The protein below binds the small molecule below.
Small molecule (SMILES): CC(C)C[C@H](N)C(=O)O

Binding-site contacts:
Ligand atom N contacts residue SER141 of chain 12.A at 3.0 Å (h-bond).
Ligand atom CA contacts residue SER141 of chain 12.A at 2.4 Å.
Ligand atom CG contacts residue GLU137 of chain 12.A at 3.9 Å.
Ligand atom C contacts residue HIS33 of chain 12.A at 3.7 Å.
Ligand atom CG contacts residue SER141 of chain 12.A at 3.6 Å.
Ligand atom CA contacts residue GOL1 of chain 12.O at 3.6 Å.
Ligand atom OXT contacts residue GOL1 of chain 12.O at 4.2 Å.
Ligand atom C contacts residue SER141 of chain 12.A at 1.6 Å.
Ligand atom CD2 contacts residue GLY157 of chain 12.A at 3.3 Å.
Ligand atom O contacts residue ASP140 of chain 12.A at 3.8 Å.
Ligand atom CD2 contacts residue TYR1 of chain 12.I at 1.7 Å (hydrophobic).
Ligand atom CD2 contacts residue SER141 of chain 12.A at 3.0 Å.
Ligand atom O contacts residue GLY139 of chain 12.A at 2.8 Å (h-bond).
Ligand atom CD2 contacts residue THR155 of chain 12.A at 3.4 Å.
Ligand atom CD2 contacts residue GOL1 of chain 12.O at 4.0 Å.
Ligand atom CB contacts residue SER141 of chain 12.A at 3.1 Å.
Ligand atom CA contacts residue PRO138 of chain 12.A at 3.8 Å (hydrophobic).
Ligand atom CA contacts residue TYR1 of chain 12.I at 0.1 Å (hydrophobic).
Ligand atom CB contacts residue GLU137 of chain 12.A at 3.4 Å.
Ligand atom OXT contacts residue HIS33 of chain 12.A at 2.7 Å (h-bond).
Ligand atom CD1 contacts residue ALA136 of chain 12.A at 4.1 Å (hydrophobic).
Ligand atom C contacts residue GLY139 of chain 12.A at 3.9 Å.
Ligand atom C contacts residue TYR1 of chain 12.I at 0.0 Å (hydrophobic).
Ligand atom CG contacts residue ALA136 of chain 12.A at 4.0 Å (hydrophobic).
Ligand atom O contacts residue PRO138 of chain 12.A at 3.7 Å.
Ligand atom O contacts residue SER141 of chain 12.A at 2.5 Å (h-bond).
Ligand atom N contacts residue SER156 of chain 12.A at 4.1 Å.
Ligand atom OXT contacts residue SER141 of chain 12.A at 2.3 Å (h-bond).
Ligand atom O contacts residue TYR1 of chain 12.I at 0.0 Å (h-bond).
Ligand atom CD2 contacts residue SER156 of chain 12.A at 3.4 Å.
Ligand atom CD1 contacts residue GLY157 of chain 12.A at 3.7 Å.
Ligand atom CB contacts residue TYR1 of chain 12.I at 0.8 Å (hydrophobic).
Ligand atom CD1 contacts residue GLY158 of chain 12.A at 3.8 Å.
Ligand atom N contacts residue GOL1 of chain 12.O at 2.4 Å (h-bond).
Ligand atom N contacts residue TYR1 of chain 12.I at 0.0 Å (h-bond).
Ligand atom CB contacts residue PRO138 of chain 12.A at 3.6 Å (hydrophobic).
Ligand atom CG contacts residue GLY157 of chain 12.A at 4.0 Å.
Ligand atom CG contacts residue TYR1 of chain 12.I at 1.0 Å (hydrophobic).
Ligand atom CD1 contacts residue TYR1 of chain 12.I at 0.7 Å (hydrophobic).
Ligand atom OXT contacts residue TYR1 of chain 12.I at 0.0 Å (h-bond).

Sequence of chain 12.A:
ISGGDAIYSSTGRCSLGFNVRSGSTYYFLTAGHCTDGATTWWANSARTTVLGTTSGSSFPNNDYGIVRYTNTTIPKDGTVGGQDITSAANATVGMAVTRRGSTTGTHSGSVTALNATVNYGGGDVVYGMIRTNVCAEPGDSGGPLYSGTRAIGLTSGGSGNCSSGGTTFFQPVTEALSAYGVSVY